Sequence of chain 1.A:
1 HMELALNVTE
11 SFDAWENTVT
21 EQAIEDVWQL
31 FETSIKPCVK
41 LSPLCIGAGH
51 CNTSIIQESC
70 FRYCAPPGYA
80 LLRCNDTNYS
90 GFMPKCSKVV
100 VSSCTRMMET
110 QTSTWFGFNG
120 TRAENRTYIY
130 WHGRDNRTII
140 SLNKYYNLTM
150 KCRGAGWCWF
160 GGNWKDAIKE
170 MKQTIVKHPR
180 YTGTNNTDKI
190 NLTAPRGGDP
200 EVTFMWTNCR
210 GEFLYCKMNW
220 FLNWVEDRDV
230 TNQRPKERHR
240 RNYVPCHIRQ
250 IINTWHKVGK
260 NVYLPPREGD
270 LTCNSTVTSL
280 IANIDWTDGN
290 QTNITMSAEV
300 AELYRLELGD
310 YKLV

This small molecule binds to this protein.
Small molecule (SMILES): CC(=O)N[C@H]1[C@H](O[C@H]2[C@H](O)[C@@H](NC(C)=O)CO[C@@H]2CO[C@H]2O[C@@H](C)[C@@H](O)[C@@H](O)[C@@H]2O)O[C@H](CO)[C@@H](O[C@@H]2O[C@H](CO)[C@@H](O)[C@H](O)[C@@H]2O)[C@@H]1O

Binding-site contacts:
Ligand atom C1 contacts residue TYR129 of chain 1.A at 3.4 Å (hydrophobic).
Ligand atom C3 contacts residue THR86 of chain 1.A at 4.4 Å.
Ligand atom C5 contacts residue ASN87 of chain 1.A at 2.8 Å.
Ligand atom O4 contacts residue ASN87 of chain 1.A at 4.3 Å.
Ligand atom C7 contacts residue THR86 of chain 1.A at 4.2 Å.
Ligand atom C5 contacts residue GLU123 of chain 1.A at 3.5 Å.
Ligand atom O5 contacts residue ASN87 of chain 1.A at 2.4 Å (h-bond).
Ligand atom C2 contacts residue ASN87 of chain 1.A at 2.4 Å.
Ligand atom O5 contacts residue GLU123 of chain 1.A at 3.8 Å.
Ligand atom O7 contacts residue ASN87 of chain 1.A at 3.3 Å (h-bond).
Ligand atom O3 contacts residue ASN87 of chain 1.A at 4.1 Å.
Ligand atom C7 contacts residue ASN87 of chain 1.A at 3.5 Å.
Ligand atom O5 contacts residue TYR129 of chain 1.A at 3.9 Å.
Ligand atom C6 contacts residue ASN87 of chain 1.A at 4.1 Å.
Ligand atom C2 contacts residue THR86 of chain 1.A at 4.3 Å.
Ligand atom N2 contacts residue ASN87 of chain 1.A at 2.8 Å (h-bond).
Ligand atom C3 contacts residue ASN87 of chain 1.A at 2.9 Å.
Ligand atom C6 contacts residue GLU123 of chain 1.A at 3.5 Å.
Ligand atom O7 contacts residue TYR129 of chain 1.A at 3.8 Å.
Ligand atom C4 contacts residue ASN87 of chain 1.A at 3.4 Å.
Ligand atom C2 contacts residue TYR129 of chain 1.A at 4.5 Å (hydrophobic).
Ligand atom N2 contacts residue THR86 of chain 1.A at 3.4 Å.
Ligand atom C1 contacts residue ASN87 of chain 1.A at 1.4 Å.